Binding-site contacts:
Ligand atom C01 contacts residue PHE168 of chain 1.A at 4.3 Å (hydrophobic).
Ligand atom C10 contacts residue PRO16 of chain 1.A at 4.1 Å (hydrophobic).
Ligand atom C02 contacts residue ARG171 of chain 1.A at 3.4 Å.
Ligand atom C13 contacts residue ASN120 of chain 1.A at 3.5 Å.
Ligand atom C06 contacts residue TRP127 of chain 1.A at 3.5 Å (hydrophobic).
Ligand atom O16 contacts residue TYR17 of chain 1.A at 3.5 Å.
Ligand atom C03 contacts residue TYR175 of chain 1.A at 3.8 Å (hydrophobic).
Ligand atom O15 contacts residue TYR17 of chain 1.A at 3.0 Å (h-bond).
Ligand atom C03 contacts residue ARG171 of chain 1.A at 3.8 Å.
Ligand atom C02 contacts residue MET172 of chain 1.A at 4.0 Å (hydrophobic).
Ligand atom O08 contacts residue TYR175 of chain 1.A at 4.2 Å.
Ligand atom C09 contacts residue PHE168 of chain 1.A at 4.2 Å (hydrophobic).
Ligand atom C04 contacts residue TYR175 of chain 1.A at 4.0 Å (hydrophobic).
Ligand atom O15 contacts residue ASN120 of chain 1.A at 3.8 Å.
Ligand atom C12 contacts residue PHE128 of chain 1.A at 4.0 Å (hydrophobic).
Ligand atom C13 contacts residue TYR17 of chain 1.A at 4.2 Å (hydrophobic).
Ligand atom C09 contacts residue PRO16 of chain 1.A at 4.1 Å (hydrophobic).
Ligand atom C01 contacts residue TRP127 of chain 1.A at 4.1 Å (hydrophobic).
Ligand atom C01 contacts residue MET172 of chain 1.A at 4.1 Å (hydrophobic).
Ligand atom O17 contacts residue PHE128 of chain 1.A at 3.9 Å.
Ligand atom C14 contacts residue ASN120 of chain 1.A at 4.2 Å.
Ligand atom C13 contacts residue PHE128 of chain 1.A at 4.2 Å (hydrophobic).
Ligand atom O08 contacts residue PRO16 of chain 1.A at 3.8 Å.
Ligand atom C07 contacts residue PRO16 of chain 1.A at 4.1 Å (hydrophobic).
Ligand atom C09 contacts residue PHE128 of chain 1.A at 4.0 Å (hydrophobic).
Ligand atom C12 contacts residue ASN120 of chain 1.A at 4.3 Å.
Ligand atom O15 contacts residue ARG124 of chain 1.A at 4.0 Å.
Ligand atom C13 contacts residue PHE168 of chain 1.A at 3.9 Å (hydrophobic).
Ligand atom C14 contacts residue PHE168 of chain 1.A at 3.8 Å (hydrophobic).
Ligand atom C01 contacts residue PHE123 of chain 1.A at 3.9 Å (hydrophobic).
Ligand atom O17 contacts residue PRO16 of chain 1.A at 3.8 Å.
Ligand atom C11 contacts residue TYR17 of chain 1.A at 3.8 Å (hydrophobic).
Ligand atom C12 contacts residue TYR17 of chain 1.A at 3.6 Å (hydrophobic).
Ligand atom C06 contacts residue PHE123 of chain 1.A at 3.9 Å (hydrophobic).
Ligand atom C05 contacts residue TRP127 of chain 1.A at 4.0 Å (hydrophobic).
Ligand atom C01 contacts residue TYR175 of chain 1.A at 4.1 Å (hydrophobic).
Ligand atom C02 contacts residue PHE168 of chain 1.A at 3.6 Å (hydrophobic).
Ligand atom C02 contacts residue TYR175 of chain 1.A at 4.0 Å (hydrophobic).
Ligand atom C10 contacts residue PHE128 of chain 1.A at 3.7 Å (hydrophobic).
Ligand atom C11 contacts residue PHE128 of chain 1.A at 3.9 Å (hydrophobic).

Sequence of chain 1.A:
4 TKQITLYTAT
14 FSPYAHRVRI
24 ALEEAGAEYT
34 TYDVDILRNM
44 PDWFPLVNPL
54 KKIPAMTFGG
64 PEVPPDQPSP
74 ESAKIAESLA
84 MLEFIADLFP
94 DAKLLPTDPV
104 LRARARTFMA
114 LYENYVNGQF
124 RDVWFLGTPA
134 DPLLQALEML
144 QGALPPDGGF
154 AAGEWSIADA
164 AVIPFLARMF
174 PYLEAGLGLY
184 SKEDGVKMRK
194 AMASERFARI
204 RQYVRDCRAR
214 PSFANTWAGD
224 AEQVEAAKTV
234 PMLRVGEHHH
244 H

The protein below binds the small molecule below.
Small molecule (SMILES): O=C(c1ccccc1)c1ccc(O)c(O)c1O